Binding-site contacts:
Ligand atom C5 contacts residue TYR317 of chain 1.A at 3.4 Å (hydrophobic).
Ligand atom O4 contacts residue TRP420 of chain 1.A at 3.1 Å.
Ligand atom C2 contacts residue GLU188 of chain 1.A at 3.7 Å.
Ligand atom C2 contacts residue HIS143 of chain 1.A at 3.8 Å.
Ligand atom C4 contacts residue TRP428 of chain 1.A at 3.7 Å (hydrophobic).
Ligand atom N5 contacts residue TYR317 of chain 1.A at 3.6 Å.
Ligand atom C5 contacts residue GLU373 of chain 1.A at 3.6 Å.
Ligand atom O6 contacts residue PHE436 of chain 1.A at 4.0 Å.
Ligand atom O3 contacts residue TRP420 of chain 1.A at 3.7 Å.
Ligand atom O6 contacts residue TRP346 of chain 1.A at 3.2 Å.
Ligand atom C1 contacts residue GLU188 of chain 1.A at 3.0 Å.
Ligand atom O2 contacts residue ASN187 of chain 1.A at 2.8 Å (h-bond).
Ligand atom O3 contacts residue HIS143 of chain 1.A at 2.8 Å (h-bond).
Ligand atom N5 contacts residue GLU188 of chain 1.A at 4.0 Å.
Ligand atom C3 contacts residue GLU373 of chain 1.A at 3.6 Å.
Ligand atom C3 contacts residue TRP428 of chain 1.A at 3.8 Å (hydrophobic).
Ligand atom C4 contacts residue GLU427 of chain 1.A at 3.6 Å.
Ligand atom C6 contacts residue PHE436 of chain 1.A at 3.6 Å (hydrophobic).
Ligand atom O2 contacts residue ASN315 of chain 1.A at 4.0 Å.
Ligand atom O3 contacts residue TRP428 of chain 1.A at 2.9 Å (h-bond).
Ligand atom O4 contacts residue GLU427 of chain 1.A at 2.7 Å (salt-bridge).
Ligand atom O2 contacts residue GLU188 of chain 1.A at 3.7 Å.
Ligand atom C2 contacts residue GLU373 of chain 1.A at 3.4 Å.
Ligand atom C6 contacts residue TRP346 of chain 1.A at 3.9 Å (hydrophobic).
Ligand atom C6 contacts residue GLU427 of chain 1.A at 3.4 Å.
Ligand atom C3 contacts residue GLN42 of chain 1.A at 3.8 Å.
Ligand atom O3 contacts residue GLN42 of chain 1.A at 2.7 Å (h-bond).
Ligand atom N5 contacts residue GLU373 of chain 1.A at 3.4 Å (salt-bridge).
Ligand atom C2 contacts residue ASN187 of chain 1.A at 3.8 Å.
Ligand atom O4 contacts residue TRP428 of chain 1.A at 3.6 Å.
Ligand atom O2 contacts residue HIS143 of chain 1.A at 3.1 Å (h-bond).
Ligand atom C5 contacts residue TRP420 of chain 1.A at 3.9 Å (hydrophobic).
Ligand atom O6 contacts residue GLU427 of chain 1.A at 2.6 Å (salt-bridge).
Ligand atom O4 contacts residue GLN42 of chain 1.A at 3.0 Å (h-bond).
Ligand atom C4 contacts residue TRP420 of chain 1.A at 4.0 Å (hydrophobic).
Ligand atom C3 contacts residue TRP420 of chain 1.A at 3.7 Å (hydrophobic).
Ligand atom C3 contacts residue HIS143 of chain 1.A at 3.7 Å.
Ligand atom C1 contacts residue GLU373 of chain 1.A at 2.8 Å.
Ligand atom C6 contacts residue TYR317 of chain 1.A at 3.9 Å (hydrophobic).
Ligand atom O2 contacts residue GLU373 of chain 1.A at 2.5 Å (salt-bridge).

Sequence of chain 1.A:
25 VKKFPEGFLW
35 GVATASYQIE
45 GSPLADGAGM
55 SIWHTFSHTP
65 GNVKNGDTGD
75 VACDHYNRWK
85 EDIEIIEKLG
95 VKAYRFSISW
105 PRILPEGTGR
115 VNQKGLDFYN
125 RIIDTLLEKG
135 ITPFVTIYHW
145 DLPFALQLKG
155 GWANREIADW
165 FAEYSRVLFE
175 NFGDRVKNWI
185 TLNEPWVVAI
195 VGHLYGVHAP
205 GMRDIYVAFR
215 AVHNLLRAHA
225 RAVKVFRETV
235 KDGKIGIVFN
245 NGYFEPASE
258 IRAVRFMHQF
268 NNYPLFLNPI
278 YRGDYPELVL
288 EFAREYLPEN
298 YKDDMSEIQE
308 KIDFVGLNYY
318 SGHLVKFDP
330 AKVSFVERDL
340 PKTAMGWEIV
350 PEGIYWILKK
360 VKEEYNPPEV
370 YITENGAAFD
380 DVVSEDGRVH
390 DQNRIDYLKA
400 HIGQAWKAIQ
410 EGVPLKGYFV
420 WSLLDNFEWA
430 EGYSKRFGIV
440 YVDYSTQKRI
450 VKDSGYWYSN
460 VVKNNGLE

A protein and the small-molecule ligand that binds it are described below.
Small molecule (SMILES): OC[C@H]1NC[C@H](O)[C@@H](O)[C@@H]1O